Sequence of chain 1.A:
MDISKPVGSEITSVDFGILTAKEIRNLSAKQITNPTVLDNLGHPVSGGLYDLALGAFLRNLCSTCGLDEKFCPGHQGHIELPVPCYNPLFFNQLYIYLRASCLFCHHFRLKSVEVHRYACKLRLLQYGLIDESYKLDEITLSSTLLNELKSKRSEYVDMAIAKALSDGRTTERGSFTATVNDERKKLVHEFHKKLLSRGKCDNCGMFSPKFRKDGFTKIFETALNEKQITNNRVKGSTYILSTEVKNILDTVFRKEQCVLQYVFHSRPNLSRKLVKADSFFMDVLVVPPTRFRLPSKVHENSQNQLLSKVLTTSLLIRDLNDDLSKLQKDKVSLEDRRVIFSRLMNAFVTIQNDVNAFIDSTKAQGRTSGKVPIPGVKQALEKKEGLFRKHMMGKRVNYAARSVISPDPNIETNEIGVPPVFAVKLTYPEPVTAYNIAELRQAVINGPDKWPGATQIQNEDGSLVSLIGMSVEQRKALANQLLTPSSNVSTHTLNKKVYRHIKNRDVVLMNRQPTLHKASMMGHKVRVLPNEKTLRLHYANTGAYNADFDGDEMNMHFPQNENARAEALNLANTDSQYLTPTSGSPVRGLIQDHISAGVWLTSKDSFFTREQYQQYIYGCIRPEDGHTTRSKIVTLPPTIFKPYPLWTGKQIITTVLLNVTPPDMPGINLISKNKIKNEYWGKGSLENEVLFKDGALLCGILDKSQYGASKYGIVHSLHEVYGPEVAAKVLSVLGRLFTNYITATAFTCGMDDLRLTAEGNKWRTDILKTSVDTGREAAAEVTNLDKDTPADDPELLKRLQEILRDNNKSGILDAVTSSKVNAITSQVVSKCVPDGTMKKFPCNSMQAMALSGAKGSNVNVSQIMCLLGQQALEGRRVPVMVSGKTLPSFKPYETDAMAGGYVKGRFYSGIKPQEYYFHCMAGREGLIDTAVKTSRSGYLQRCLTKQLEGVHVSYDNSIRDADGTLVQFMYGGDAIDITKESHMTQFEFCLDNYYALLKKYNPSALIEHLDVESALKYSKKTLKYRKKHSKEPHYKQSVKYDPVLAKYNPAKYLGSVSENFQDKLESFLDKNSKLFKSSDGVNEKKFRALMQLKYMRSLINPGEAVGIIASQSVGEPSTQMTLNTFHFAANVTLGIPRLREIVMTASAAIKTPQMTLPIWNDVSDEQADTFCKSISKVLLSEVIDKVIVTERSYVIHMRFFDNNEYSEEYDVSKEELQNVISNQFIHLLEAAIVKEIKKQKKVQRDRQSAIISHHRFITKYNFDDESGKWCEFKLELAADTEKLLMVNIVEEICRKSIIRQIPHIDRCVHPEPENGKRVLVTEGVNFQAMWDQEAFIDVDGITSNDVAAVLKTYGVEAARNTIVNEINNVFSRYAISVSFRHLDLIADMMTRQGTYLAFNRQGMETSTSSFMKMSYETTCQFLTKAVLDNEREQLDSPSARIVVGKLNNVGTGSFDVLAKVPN

A protein and the small-molecule ligand that binds it are described below.
Small molecule (SMILES): Nc1ccn([C@@H]2O[C@H](CO[P](=O)(O)O[C@H]3[C@@H](O)[C@H](n4ccc(=O)[nH]c4=O)O[C@@H]3COP(=O)=O)[C@@H](O[P](=O)(O)OC[C@H]3O[C@@H](n4cnc5c(=O)nc(N)[nH]c54)[C@H](O)[C@@H]3O[P](=O)(O)OC[C@H]3O[C@@H](n4cnc5c(N)ncnc54)[C@H](O)[C@@H]3O[P](=O)(O)OC[C@H]3O[C@@H](n4cnc5c(=O)nc(N)[nH]c54)[C@H](O)[C@@H]3O[P](=O)(O)OC[C@H]3O[C@@H](n4cnc5c(N)ncnc54)[C@H](O)[C@@H]3O[P](=O)(O)OC[C@H]3O[C@@H](n4cnc5c(=O)nc(N)[nH]c54)[C@H](O)[C@@H]3O[P](=O)(O)OC[C@H]3O[C@@H](n4cnc5c(=O)nc(N)[nH]c54)[C@H](O)[C@@H]3O[P](=O)(O)OC[C@H]3O[C@@H](n4cnc5c(N)ncnc54)[C@H](O)[C@@H]3O)[C@H]2O)c(=O)n1

Binding-site contacts:
Ligand atom OP1 contacts residue LYS916 of chain 1.B at 3.6 Å (salt-bridge).
Ligand atom C2' contacts residue HIS1038 of chain 1.B at 3.7 Å.
Ligand atom OP1 contacts residue LYS924 of chain 1.B at 2.4 Å (salt-bridge).
Ligand atom P contacts residue LYS924 of chain 1.B at 3.4 Å.
Ligand atom C5' contacts residue ASP629 of chain 1.A at 3.6 Å.
Ligand atom O3' contacts residue LYS916 of chain 1.B at 3.3 Å (salt-bridge).
Ligand atom C4' contacts residue ASP631 of chain 1.A at 3.2 Å.
Ligand atom O3' contacts residue ARG495 of chain 1.B at 3.4 Å (salt-bridge).
Ligand atom C2' contacts residue ASP631 of chain 1.A at 3.5 Å.
Ligand atom OP2 contacts residue SER371 of chain 1.A at 2.5 Å (h-bond).
Ligand atom OP2 contacts residue GLN720 of chain 1.B at 3.1 Å (h-bond).
Ligand atom OP1 contacts residue SER507 of chain 1.B at 2.9 Å (h-bond).
Ligand atom O3' contacts residue ASP627 of chain 1.A at 3.6 Å.
Ligand atom O2' contacts residue MG1 of chain 1.T at 3.7 Å.
Ligand atom O2' contacts residue ASP631 of chain 1.A at 2.6 Å (salt-bridge).
Ligand atom C4' contacts residue SER482 of chain 1.B at 3.6 Å.
Ligand atom C2' contacts residue ARG495 of chain 1.B at 3.8 Å.
Ligand atom OP2 contacts residue LYS924 of chain 1.B at 3.5 Å (salt-bridge).
Ligand atom OP1 contacts residue ARG204 of chain 1.B at 3.2 Å (salt-bridge).
Ligand atom OP1 contacts residue GLN720 of chain 1.B at 3.6 Å.
Ligand atom OP1 contacts residue ASP629 of chain 1.A at 3.6 Å.
Ligand atom OP1 contacts residue MET721 of chain 1.B at 3.3 Å (h-bond).
Ligand atom C5' contacts residue ARG204 of chain 1.B at 3.8 Å.
Ligand atom O2' contacts residue HIS1038 of chain 1.B at 2.4 Å (h-bond).
Ligand atom P contacts residue GLN720 of chain 1.B at 3.7 Å.
Ligand atom O2' contacts residue ARG591 of chain 1.A at 2.6 Å (salt-bridge).
Ligand atom C3' contacts residue MG1 of chain 1.T at 3.3 Å.
Ligand atom C2' contacts residue ARG591 of chain 1.A at 3.5 Å.
Ligand atom O2' contacts residue ARG495 of chain 1.B at 2.6 Å (salt-bridge).
Ligand atom O3' contacts residue ARG204 of chain 1.B at 3.7 Å.
Ligand atom C5' contacts residue GLY630 of chain 1.A at 3.6 Å.
Ligand atom C3' contacts residue ASP631 of chain 1.A at 3.3 Å.
Ligand atom C4' contacts residue MG1 of chain 1.T at 3.8 Å.
Ligand atom O3' contacts residue MG1 of chain 1.T at 2.0 Å.
Ligand atom C5' contacts residue SER482 of chain 1.B at 3.2 Å.
Ligand atom O3' contacts residue ASP631 of chain 1.A at 2.8 Å (salt-bridge).
Ligand atom O4' contacts residue SER371 of chain 1.A at 3.7 Å.
Ligand atom O2' contacts residue LYS1043 of chain 1.B at 3.7 Å.
Ligand atom O3' contacts residue ASP629 of chain 1.A at 3.7 Å.
Ligand atom C4' contacts residue GLY630 of chain 1.A at 3.6 Å.

Sequence of chain 1.B:
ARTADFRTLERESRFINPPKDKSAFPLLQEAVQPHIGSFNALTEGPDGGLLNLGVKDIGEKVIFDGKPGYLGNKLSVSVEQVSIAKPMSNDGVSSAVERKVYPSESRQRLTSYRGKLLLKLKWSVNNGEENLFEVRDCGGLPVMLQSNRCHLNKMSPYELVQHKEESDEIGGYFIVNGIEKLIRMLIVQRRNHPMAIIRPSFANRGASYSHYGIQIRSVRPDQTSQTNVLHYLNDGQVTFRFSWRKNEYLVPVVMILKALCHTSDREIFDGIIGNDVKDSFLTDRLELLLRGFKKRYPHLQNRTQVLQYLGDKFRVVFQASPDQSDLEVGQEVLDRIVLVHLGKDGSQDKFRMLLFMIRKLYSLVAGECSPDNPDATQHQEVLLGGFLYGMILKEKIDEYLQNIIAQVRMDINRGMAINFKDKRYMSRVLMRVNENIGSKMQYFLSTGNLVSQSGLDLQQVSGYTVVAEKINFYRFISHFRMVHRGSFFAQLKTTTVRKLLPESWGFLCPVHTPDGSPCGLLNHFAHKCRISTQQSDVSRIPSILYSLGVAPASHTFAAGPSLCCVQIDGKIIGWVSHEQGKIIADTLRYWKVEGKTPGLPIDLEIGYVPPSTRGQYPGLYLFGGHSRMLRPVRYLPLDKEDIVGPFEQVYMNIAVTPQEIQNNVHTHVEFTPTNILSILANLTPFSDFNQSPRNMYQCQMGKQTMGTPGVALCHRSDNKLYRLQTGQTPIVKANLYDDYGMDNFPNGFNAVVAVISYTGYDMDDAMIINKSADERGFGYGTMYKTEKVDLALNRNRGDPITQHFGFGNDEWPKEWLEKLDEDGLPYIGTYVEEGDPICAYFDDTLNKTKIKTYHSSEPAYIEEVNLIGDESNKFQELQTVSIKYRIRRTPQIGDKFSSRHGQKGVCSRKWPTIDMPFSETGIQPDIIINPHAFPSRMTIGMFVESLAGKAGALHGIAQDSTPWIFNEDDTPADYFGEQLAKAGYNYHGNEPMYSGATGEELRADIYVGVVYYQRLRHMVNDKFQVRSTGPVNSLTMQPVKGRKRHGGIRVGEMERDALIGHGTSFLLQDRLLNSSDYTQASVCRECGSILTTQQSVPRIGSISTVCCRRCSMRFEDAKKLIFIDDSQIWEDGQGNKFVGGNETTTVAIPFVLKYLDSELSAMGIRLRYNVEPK